Sequence of chain 1.I:
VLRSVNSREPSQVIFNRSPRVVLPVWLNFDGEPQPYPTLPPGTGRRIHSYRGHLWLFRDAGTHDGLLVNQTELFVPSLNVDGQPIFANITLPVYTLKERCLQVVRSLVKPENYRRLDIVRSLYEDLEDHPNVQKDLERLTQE

The protein below binds the small molecule below.
Small molecule (SMILES): CNC(=O)[C@@H]1C[C@@H](O)CN1C(=O)Cc1cc(C)no1

Binding-site contacts:
Ligand atom O04 contacts residue HIS64 of chain 1.I at 3.6 Å.
Ligand atom C05 contacts residue TYR61 of chain 1.I at 4.0 Å (hydrophobic).
Ligand atom N08 contacts residue TYR47 of chain 1.I at 3.4 Å (h-bond).
Ligand atom C19 contacts residue TYR61 of chain 1.I at 4.1 Å (hydrophobic).
Ligand atom C17 contacts residue TRP37 of chain 1.I at 3.5 Å (hydrophobic).
Ligand atom C14 contacts residue HIS59 of chain 1.I at 3.4 Å.
Ligand atom O04 contacts residue PHE40 of chain 1.I at 3.7 Å.
Ligand atom C02 contacts residue TYR61 of chain 1.I at 3.8 Å (hydrophobic).
Ligand atom C09 contacts residue HIS59 of chain 1.I at 3.3 Å.
Ligand atom C09 contacts residue TYR47 of chain 1.I at 3.6 Å (hydrophobic).
Ligand atom N03 contacts residue PHE40 of chain 1.I at 4.2 Å.
Ligand atom O16 contacts residue TRP66 of chain 1.I at 4.0 Å.
Ligand atom N03 contacts residue TYR61 of chain 1.I at 3.7 Å.
Ligand atom O18 contacts residue TYR61 of chain 1.I at 3.8 Å.
Ligand atom C15 contacts residue SER60 of chain 1.I at 3.8 Å.
Ligand atom C10 contacts residue HIS59 of chain 1.I at 3.6 Å.
Ligand atom O13 contacts residue TYR47 of chain 1.I at 2.7 Å (h-bond).
Ligand atom C15 contacts residue TRP66 of chain 1.I at 3.6 Å (hydrophobic).
Ligand atom C14 contacts residue TRP66 of chain 1.I at 3.6 Å (hydrophobic).
Ligand atom N03 contacts residue ASN16 of chain 1.I at 4.1 Å.
Ligand atom C15 contacts residue HIS64 of chain 1.I at 3.8 Å.
Ligand atom C15 contacts residue TRP37 of chain 1.I at 4.0 Å (hydrophobic).
Ligand atom C06 contacts residue TRP37 of chain 1.I at 4.0 Å (hydrophobic).
Ligand atom O04 contacts residue TYR61 of chain 1.I at 3.7 Å.
Ligand atom O16 contacts residue SER60 of chain 1.I at 2.8 Å (h-bond).
Ligand atom C17 contacts residue HIS64 of chain 1.I at 3.9 Å.
Ligand atom C17 contacts residue TYR47 of chain 1.I at 3.3 Å (hydrophobic).
Ligand atom C15 contacts residue TYR47 of chain 1.I at 3.8 Å (hydrophobic).
Ligand atom C14 contacts residue SER60 of chain 1.I at 4.0 Å.
Ligand atom N11 contacts residue HIS59 of chain 1.I at 2.9 Å (h-bond).
Ligand atom O16 contacts residue TRP37 of chain 1.I at 4.0 Å.
Ligand atom O16 contacts residue TYR61 of chain 1.I at 3.7 Å.
Ligand atom C07 contacts residue TYR61 of chain 1.I at 3.9 Å (hydrophobic).
Ligand atom C14 contacts residue TYR47 of chain 1.I at 3.6 Å (hydrophobic).
Ligand atom C12 contacts residue HIS59 of chain 1.I at 3.9 Å.
Ligand atom N08 contacts residue TYR61 of chain 1.I at 4.2 Å.
Ligand atom O16 contacts residue HIS64 of chain 1.I at 2.8 Å (h-bond).
Ligand atom C10 contacts residue TYR47 of chain 1.I at 3.4 Å (hydrophobic).
Ligand atom C01 contacts residue TYR61 of chain 1.I at 3.8 Å (hydrophobic).
Ligand atom C07 contacts residue TYR47 of chain 1.I at 4.2 Å (hydrophobic).